Sequence of chain 2.TB:
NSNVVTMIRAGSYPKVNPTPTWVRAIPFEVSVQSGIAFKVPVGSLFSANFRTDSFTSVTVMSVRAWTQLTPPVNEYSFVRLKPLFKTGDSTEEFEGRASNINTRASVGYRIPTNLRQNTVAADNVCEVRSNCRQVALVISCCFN

Sequence of chain 1.L:
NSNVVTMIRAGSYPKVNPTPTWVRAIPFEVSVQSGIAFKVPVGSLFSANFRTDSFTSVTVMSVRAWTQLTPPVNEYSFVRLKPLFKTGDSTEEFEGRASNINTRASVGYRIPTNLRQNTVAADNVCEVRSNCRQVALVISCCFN

This protein binds this small molecule.
Small molecule (SMILES): CO[P](=O)(O)O[C@H]1[C@@H](O)[C@H](n2ccc(=O)[nH]c2=O)O[C@@H]1COP(=O)(O)O

Binding-site contacts:
Ligand atom O2 contacts residue ASN16 of chain 2.TB at 3.6 Å.
Ligand atom C4 contacts residue SER17 of chain 2.TB at 4.2 Å.
Ligand atom C5 contacts residue ARG125 of chain 1.L at 3.9 Å.
Ligand atom O4 contacts residue SER17 of chain 2.TB at 3.4 Å.
Ligand atom O4 contacts residue ARG125 of chain 1.L at 4.1 Å.
Ligand atom P contacts residue ARG125 of chain 1.L at 3.8 Å.
Ligand atom OP1 contacts residue ILE23 of chain 2.TB at 3.8 Å.
Ligand atom C2' contacts residue ARG125 of chain 1.L at 4.1 Å.
Ligand atom C5' contacts residue ARG131 of chain 1.L at 3.4 Å.
Ligand atom N3 contacts residue ARG125 of chain 1.L at 4.2 Å.
Ligand atom C5' contacts residue ARG125 of chain 1.L at 4.5 Å.
Ligand atom N1 contacts residue ARG125 of chain 1.L at 4.1 Å.
Ligand atom P contacts residue ARG131 of chain 1.L at 3.5 Å.
Ligand atom O4 contacts residue THR21 of chain 2.TB at 4.5 Å.
Ligand atom C4 contacts residue ARG125 of chain 1.L at 3.9 Å.
Ligand atom O5' contacts residue ARG125 of chain 1.L at 3.3 Å (salt-bridge).
Ligand atom P contacts residue ILE23 of chain 2.TB at 4.3 Å.
Ligand atom OP1 contacts residue ARG125 of chain 1.L at 2.5 Å (salt-bridge).
Ligand atom OP1 contacts residue ARG131 of chain 1.L at 3.3 Å (salt-bridge).
Ligand atom OP2 contacts residue ARG131 of chain 1.L at 3.8 Å.
Ligand atom O5' contacts residue ARG131 of chain 1.L at 2.9 Å (salt-bridge).
Ligand atom N3 contacts residue ASN16 of chain 2.TB at 3.4 Å (h-bond).
Ligand atom OP3 contacts residue ARG125 of chain 1.L at 3.1 Å.
Ligand atom O3' contacts residue ARG125 of chain 1.L at 4.1 Å.
Ligand atom C2 contacts residue ASN16 of chain 2.TB at 3.9 Å.
Ligand atom C3' contacts residue ARG125 of chain 1.L at 3.5 Å.
Ligand atom C2 contacts residue ARG125 of chain 1.L at 4.3 Å.
Ligand atom O4 contacts residue ASN16 of chain 2.TB at 4.5 Å.
Ligand atom OP3 contacts residue SER77 of chain 1.L at 4.1 Å.
Ligand atom C6 contacts residue ARG125 of chain 1.L at 3.8 Å.
Ligand atom C4 contacts residue ASN16 of chain 2.TB at 4.3 Å.
Ligand atom OP3 contacts residue ILE23 of chain 2.TB at 4.0 Å.
Ligand atom C5' contacts residue MET76 of chain 1.L at 4.3 Å (hydrophobic).
Ligand atom OP2 contacts residue SER77 of chain 1.L at 4.1 Å.